Binding-site contacts:
Ligand atom N2 contacts residue ASN346 of chain 1.C at 2.7 Å (h-bond).
Ligand atom O5 contacts residue ASN346 of chain 1.C at 2.4 Å (h-bond).
Ligand atom C4 contacts residue ASN346 of chain 1.C at 4.1 Å.
Ligand atom C7 contacts residue VAL368 of chain 1.C at 4.3 Å (hydrophobic).
Ligand atom C6 contacts residue ILE345 of chain 1.C at 3.7 Å (hydrophobic).
Ligand atom C1 contacts residue ASN346 of chain 1.C at 1.4 Å.
Ligand atom C8 contacts residue ASN346 of chain 1.C at 4.2 Å.
Ligand atom C7 contacts residue ASN346 of chain 1.C at 3.0 Å.
Ligand atom C4 contacts residue VAL368 of chain 1.C at 4.3 Å (hydrophobic).
Ligand atom O6 contacts residue GLU367 of chain 1.C at 3.5 Å.
Ligand atom C3 contacts residue VAL368 of chain 1.C at 4.2 Å (hydrophobic).
Ligand atom O7 contacts residue ASN346 of chain 1.C at 3.0 Å (h-bond).
Ligand atom C2 contacts residue VAL368 of chain 1.C at 4.3 Å (hydrophobic).
Ligand atom C2 contacts residue ASN346 of chain 1.C at 2.2 Å.
Ligand atom O7 contacts residue VAL368 of chain 1.C at 3.4 Å.
Ligand atom O3 contacts residue VAL368 of chain 1.C at 3.3 Å.
Ligand atom O5 contacts residue ILE345 of chain 1.C at 3.7 Å.
Ligand atom C3 contacts residue ASN346 of chain 1.C at 3.6 Å.
Ligand atom O6 contacts residue ILE345 of chain 1.C at 4.3 Å.
Ligand atom C5 contacts residue ILE345 of chain 1.C at 4.3 Å (hydrophobic).
Ligand atom C5 contacts residue ASN346 of chain 1.C at 3.7 Å.

A small-molecule ligand and the protein it binds are described below.
Small molecule (SMILES): CC(=O)N[C@@H]1[C@@H](O)[C@H](O)[C@@H](CO)O[C@H]1O

Sequence of chain 1.C:
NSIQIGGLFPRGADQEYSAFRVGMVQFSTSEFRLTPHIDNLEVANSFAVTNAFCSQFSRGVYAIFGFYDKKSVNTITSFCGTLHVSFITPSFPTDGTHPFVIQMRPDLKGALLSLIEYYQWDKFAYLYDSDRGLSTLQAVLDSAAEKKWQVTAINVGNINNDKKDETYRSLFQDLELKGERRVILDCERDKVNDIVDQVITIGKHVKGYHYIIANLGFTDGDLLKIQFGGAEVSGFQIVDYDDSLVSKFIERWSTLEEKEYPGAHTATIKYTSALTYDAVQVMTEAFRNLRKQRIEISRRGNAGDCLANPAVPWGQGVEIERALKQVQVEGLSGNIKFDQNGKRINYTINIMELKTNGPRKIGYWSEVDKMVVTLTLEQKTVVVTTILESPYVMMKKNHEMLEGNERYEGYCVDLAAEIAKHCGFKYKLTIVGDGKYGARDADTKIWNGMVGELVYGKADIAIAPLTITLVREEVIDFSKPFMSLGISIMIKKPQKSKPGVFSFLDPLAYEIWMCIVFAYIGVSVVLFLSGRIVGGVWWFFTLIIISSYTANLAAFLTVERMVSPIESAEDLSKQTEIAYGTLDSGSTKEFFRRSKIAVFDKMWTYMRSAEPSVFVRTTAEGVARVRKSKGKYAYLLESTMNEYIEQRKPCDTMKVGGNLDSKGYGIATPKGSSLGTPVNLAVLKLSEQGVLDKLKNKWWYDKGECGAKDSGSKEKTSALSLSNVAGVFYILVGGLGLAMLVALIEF